Sequence of chain 1.A:
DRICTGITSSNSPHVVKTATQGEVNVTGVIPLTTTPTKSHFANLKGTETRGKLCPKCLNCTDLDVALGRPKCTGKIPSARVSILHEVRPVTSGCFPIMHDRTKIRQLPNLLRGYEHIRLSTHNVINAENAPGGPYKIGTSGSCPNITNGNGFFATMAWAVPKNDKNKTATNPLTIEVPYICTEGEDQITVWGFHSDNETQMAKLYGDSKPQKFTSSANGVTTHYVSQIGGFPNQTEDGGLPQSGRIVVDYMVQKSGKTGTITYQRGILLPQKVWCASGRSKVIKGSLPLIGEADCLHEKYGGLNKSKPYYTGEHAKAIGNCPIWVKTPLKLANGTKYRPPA

Binding-site contacts:
Ligand atom O5 contacts residue ASN304 of chain 1.A at 2.4 Å (h-bond).
Ligand atom C2 contacts residue GLU292 of chain 1.A at 3.9 Å.
Ligand atom C1 contacts residue ASN304 of chain 1.A at 1.4 Å.
Ligand atom C5 contacts residue ASN304 of chain 1.A at 3.6 Å.
Ligand atom C7 contacts residue ASN304 of chain 1.A at 3.0 Å.
Ligand atom O3 contacts residue GLU292 of chain 1.A at 3.8 Å.
Ligand atom N2 contacts residue ASN304 of chain 1.A at 2.6 Å (h-bond).
Ligand atom O7 contacts residue ASN304 of chain 1.A at 3.8 Å.
Ligand atom C3 contacts residue ASN304 of chain 1.A at 3.6 Å.
Ligand atom C1 contacts residue GLU292 of chain 1.A at 4.1 Å.
Ligand atom C8 contacts residue GLU292 of chain 1.A at 3.5 Å.
Ligand atom N2 contacts residue GLU292 of chain 1.A at 3.6 Å (salt-bridge).
Ligand atom C4 contacts residue ASN304 of chain 1.A at 4.1 Å.
Ligand atom C2 contacts residue ASN304 of chain 1.A at 2.2 Å.
Ligand atom C3 contacts residue GLU292 of chain 1.A at 3.4 Å.
Ligand atom C8 contacts residue ASN304 of chain 1.A at 3.4 Å.
Ligand atom O7 contacts residue GLU292 of chain 1.A at 3.8 Å.
Ligand atom C7 contacts residue GLU292 of chain 1.A at 4.1 Å.

A small-molecule ligand and the protein it binds are described below.
Small molecule (SMILES): CC(=O)N[C@H]1[C@H](O[C@H]2[C@H](O)[C@@H](NC(C)=O)CO[C@@H]2CO)O[C@H](CO)[C@@H](O)[C@@H]1O